This small molecule binds to this protein.
Small molecule (SMILES): CC(=O)N[C@H]1[C@H](O[C@H]2[C@H](O)[C@@H](NC(C)=O)CO[C@@H]2CO)O[C@H](CO)[C@@H](O[C@@H]2O[C@H](CO[C@H]3O[C@H](CO)[C@@H](O)[C@H](O)[C@@H]3O)[C@@H](O)[C@H](O)[C@@H]2O)[C@@H]1O

Sequence of chain 1.B:
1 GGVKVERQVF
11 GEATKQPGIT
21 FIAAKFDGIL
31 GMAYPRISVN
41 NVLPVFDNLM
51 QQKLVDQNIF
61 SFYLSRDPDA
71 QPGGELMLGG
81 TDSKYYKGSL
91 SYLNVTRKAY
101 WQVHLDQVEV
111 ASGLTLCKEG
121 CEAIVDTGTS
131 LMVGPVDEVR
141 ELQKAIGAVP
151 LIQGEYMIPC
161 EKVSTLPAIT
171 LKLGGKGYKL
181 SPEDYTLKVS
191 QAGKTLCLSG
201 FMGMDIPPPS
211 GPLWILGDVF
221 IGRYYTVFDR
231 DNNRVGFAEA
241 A

Binding-site contacts:
Ligand atom C1 contacts residue ASN70 of chain 1.A at 1.5 Å.
Ligand atom C2 contacts residue ASN40 of chain 1.B at 3.9 Å.
Ligand atom O5 contacts residue ASN70 of chain 1.A at 2.4 Å (h-bond).
Ligand atom O2 contacts residue ASN41 of chain 1.B at 3.4 Å (h-bond).
Ligand atom C2 contacts residue ASN70 of chain 1.A at 2.4 Å.
Ligand atom O4 contacts residue ASN41 of chain 1.B at 3.5 Å.
Ligand atom N2 contacts residue ASN70 of chain 1.A at 3.1 Å (h-bond).
Ligand atom O6 contacts residue ASN41 of chain 1.B at 4.2 Å.
Ligand atom O7 contacts residue ASN70 of chain 1.A at 4.2 Å.
Ligand atom O5 contacts residue VAL9 of chain 1.B at 4.2 Å.
Ligand atom C2 contacts residue ASN41 of chain 1.B at 4.5 Å.
Ligand atom O3 contacts residue ASN40 of chain 1.B at 4.3 Å.
Ligand atom C4 contacts residue ASN70 of chain 1.A at 4.2 Å.
Ligand atom O6 contacts residue VAL9 of chain 1.B at 3.9 Å.
Ligand atom C5 contacts residue ASN70 of chain 1.A at 3.4 Å.
Ligand atom C3 contacts residue ASN41 of chain 1.B at 4.0 Å.
Ligand atom C1 contacts residue ASN40 of chain 1.B at 4.4 Å.
Ligand atom C8 contacts residue ASN40 of chain 1.B at 3.8 Å.
Ligand atom C8 contacts residue ASN70 of chain 1.A at 4.1 Å.
Ligand atom C7 contacts residue ASN40 of chain 1.B at 4.1 Å.
Ligand atom C6 contacts residue ASN70 of chain 1.A at 3.5 Å.
Ligand atom C7 contacts residue THR72 of chain 1.A at 3.9 Å.
Ligand atom C3 contacts residue ASN40 of chain 1.B at 3.7 Å.
Ligand atom C6 contacts residue VAL9 of chain 1.B at 3.9 Å (hydrophobic).
Ligand atom C1 contacts residue ASN41 of chain 1.B at 4.3 Å.
Ligand atom O6 contacts residue ASN41 of chain 1.B at 4.1 Å.
Ligand atom N2 contacts residue ASN40 of chain 1.B at 3.1 Å (h-bond).
Ligand atom O6 contacts residue ASN70 of chain 1.A at 2.7 Å (h-bond).
Ligand atom C3 contacts residue ASN70 of chain 1.A at 3.8 Å.
Ligand atom C5 contacts residue ASN41 of chain 1.B at 4.0 Å.
Ligand atom O5 contacts residue ASN41 of chain 1.B at 4.2 Å.
Ligand atom O6 contacts residue GLN89 of chain 1.A at 4.2 Å.
Ligand atom C1 contacts residue THR72 of chain 1.A at 4.1 Å.
Ligand atom N2 contacts residue THR72 of chain 1.A at 3.4 Å (h-bond).
Ligand atom O3 contacts residue ASN41 of chain 1.B at 4.1 Å.
Ligand atom C6 contacts residue ASN41 of chain 1.B at 4.4 Å.
Ligand atom C2 contacts residue THR72 of chain 1.A at 4.4 Å.
Ligand atom C8 contacts residue THR72 of chain 1.A at 3.5 Å.
Ligand atom C4 contacts residue ASN41 of chain 1.B at 4.4 Å.
Ligand atom C7 contacts residue ASN70 of chain 1.A at 3.8 Å.

Sequence of chain 1.A:
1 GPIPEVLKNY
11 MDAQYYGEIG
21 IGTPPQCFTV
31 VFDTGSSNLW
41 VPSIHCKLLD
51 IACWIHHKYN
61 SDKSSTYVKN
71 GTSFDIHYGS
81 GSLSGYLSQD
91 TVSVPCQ